Sequence of chain 1.E:
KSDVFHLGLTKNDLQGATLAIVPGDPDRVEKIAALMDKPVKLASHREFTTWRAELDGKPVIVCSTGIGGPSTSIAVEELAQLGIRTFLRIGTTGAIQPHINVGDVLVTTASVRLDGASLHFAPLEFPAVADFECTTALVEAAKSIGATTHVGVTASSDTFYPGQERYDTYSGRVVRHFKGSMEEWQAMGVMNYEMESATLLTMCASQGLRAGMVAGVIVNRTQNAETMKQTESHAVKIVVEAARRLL

Sequence of chain 1.F:
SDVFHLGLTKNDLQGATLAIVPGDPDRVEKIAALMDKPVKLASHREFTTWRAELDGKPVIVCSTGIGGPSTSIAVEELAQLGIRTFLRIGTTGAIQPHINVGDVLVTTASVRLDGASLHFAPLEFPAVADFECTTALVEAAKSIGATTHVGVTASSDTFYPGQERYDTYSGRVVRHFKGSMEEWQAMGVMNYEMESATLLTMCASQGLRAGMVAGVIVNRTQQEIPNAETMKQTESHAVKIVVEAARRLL

The protein below binds the small molecule below.
Small molecule (SMILES): O=c1[nH]c(=O)n(COCCO)cc1Cc1cccc(OCc2ccccc2)c1

Binding-site contacts:
Ligand atom CBA contacts residue PHE165 of chain 1.F at 3.6 Å (hydrophobic).
Ligand atom CBA contacts residue GLN169 of chain 1.F at 3.5 Å.
Ligand atom CAV contacts residue PHE10 of chain 1.E at 3.5 Å (hydrophobic).
Ligand atom CAM contacts residue PHE165 of chain 1.F at 3.7 Å (hydrophobic).
Ligand atom CAL contacts residue PHE10 of chain 1.E at 3.7 Å (hydrophobic).
Ligand atom CAZ contacts residue GLY99 of chain 1.F at 3.5 Å.
Ligand atom OAA contacts residue GLY99 of chain 1.F at 3.4 Å.
Ligand atom CAL contacts residue PRO232 of chain 1.F at 3.8 Å (hydrophobic).
Ligand atom OAB contacts residue GLN169 of chain 1.F at 2.8 Å (h-bond).
Ligand atom CAZ contacts residue PHE165 of chain 1.F at 3.8 Å (hydrophobic).
Ligand atom OAA contacts residue GLN169 of chain 1.F at 3.4 Å (h-bond).
Ligand atom CAH contacts residue PHE165 of chain 1.F at 3.7 Å (hydrophobic).
Ligand atom CAZ contacts residue THR98 of chain 1.F at 3.7 Å.
Ligand atom OAB contacts residue GLU199 of chain 1.F at 3.3 Å.
Ligand atom NAS contacts residue PHE165 of chain 1.F at 3.6 Å.
Ligand atom CBB contacts residue PHE165 of chain 1.F at 3.8 Å (hydrophobic).
Ligand atom OAA contacts residue ARG171 of chain 1.F at 3.0 Å (salt-bridge).
Ligand atom CAM contacts residue ILE223 of chain 1.F at 3.8 Å (hydrophobic).
Ligand atom NAS contacts residue TYR198 of chain 1.F at 3.6 Å (h-bond).
Ligand atom OAT contacts residue THR97 of chain 1.F at 3.6 Å (h-bond).
Ligand atom OAC contacts residue HIS11 of chain 1.E at 2.6 Å (h-bond).
Ligand atom CAK contacts residue ARG171 of chain 1.F at 3.4 Å.
Ligand atom OAU contacts residue HIS11 of chain 1.E at 3.6 Å (h-bond).
Ligand atom CAN contacts residue HIS11 of chain 1.E at 3.3 Å.
Ligand atom CBB contacts residue GLN169 of chain 1.F at 3.5 Å.
Ligand atom CAL contacts residue PHE165 of chain 1.F at 3.6 Å (hydrophobic).
Ligand atom CAP contacts residue PHE10 of chain 1.E at 3.4 Å (hydrophobic).
Ligand atom CAR contacts residue THR97 of chain 1.F at 3.5 Å.
Ligand atom CAO contacts residue MET200 of chain 1.F at 3.8 Å (hydrophobic).
Ligand atom CAX contacts residue PHE165 of chain 1.F at 3.6 Å (hydrophobic).
Ligand atom CAH contacts residue ARG171 of chain 1.F at 3.8 Å.
Ligand atom CAR contacts residue PO41 of chain 1.T at 3.8 Å.
Ligand atom CAQ contacts residue ILE223 of chain 1.F at 3.8 Å (hydrophobic).
Ligand atom CAI contacts residue PHE10 of chain 1.E at 3.2 Å (hydrophobic).
Ligand atom CAK contacts residue VAL224 of chain 1.F at 3.7 Å (hydrophobic).
Ligand atom NAS contacts residue GLN169 of chain 1.F at 2.7 Å (h-bond).
Ligand atom CAH contacts residue PRO232 of chain 1.F at 3.7 Å (hydrophobic).
Ligand atom OAB contacts residue MET200 of chain 1.F at 3.3 Å.
Ligand atom CBB contacts residue TYR198 of chain 1.F at 3.6 Å (hydrophobic).
Ligand atom CBA contacts residue GLY99 of chain 1.F at 3.5 Å.